This protein binds this small molecule.
Small molecule (SMILES): CC(=O)N[C@@H]1[C@@H](O)[C@H](O)[C@@H](CO)O[C@H]1O

Sequence of chain 1.A:
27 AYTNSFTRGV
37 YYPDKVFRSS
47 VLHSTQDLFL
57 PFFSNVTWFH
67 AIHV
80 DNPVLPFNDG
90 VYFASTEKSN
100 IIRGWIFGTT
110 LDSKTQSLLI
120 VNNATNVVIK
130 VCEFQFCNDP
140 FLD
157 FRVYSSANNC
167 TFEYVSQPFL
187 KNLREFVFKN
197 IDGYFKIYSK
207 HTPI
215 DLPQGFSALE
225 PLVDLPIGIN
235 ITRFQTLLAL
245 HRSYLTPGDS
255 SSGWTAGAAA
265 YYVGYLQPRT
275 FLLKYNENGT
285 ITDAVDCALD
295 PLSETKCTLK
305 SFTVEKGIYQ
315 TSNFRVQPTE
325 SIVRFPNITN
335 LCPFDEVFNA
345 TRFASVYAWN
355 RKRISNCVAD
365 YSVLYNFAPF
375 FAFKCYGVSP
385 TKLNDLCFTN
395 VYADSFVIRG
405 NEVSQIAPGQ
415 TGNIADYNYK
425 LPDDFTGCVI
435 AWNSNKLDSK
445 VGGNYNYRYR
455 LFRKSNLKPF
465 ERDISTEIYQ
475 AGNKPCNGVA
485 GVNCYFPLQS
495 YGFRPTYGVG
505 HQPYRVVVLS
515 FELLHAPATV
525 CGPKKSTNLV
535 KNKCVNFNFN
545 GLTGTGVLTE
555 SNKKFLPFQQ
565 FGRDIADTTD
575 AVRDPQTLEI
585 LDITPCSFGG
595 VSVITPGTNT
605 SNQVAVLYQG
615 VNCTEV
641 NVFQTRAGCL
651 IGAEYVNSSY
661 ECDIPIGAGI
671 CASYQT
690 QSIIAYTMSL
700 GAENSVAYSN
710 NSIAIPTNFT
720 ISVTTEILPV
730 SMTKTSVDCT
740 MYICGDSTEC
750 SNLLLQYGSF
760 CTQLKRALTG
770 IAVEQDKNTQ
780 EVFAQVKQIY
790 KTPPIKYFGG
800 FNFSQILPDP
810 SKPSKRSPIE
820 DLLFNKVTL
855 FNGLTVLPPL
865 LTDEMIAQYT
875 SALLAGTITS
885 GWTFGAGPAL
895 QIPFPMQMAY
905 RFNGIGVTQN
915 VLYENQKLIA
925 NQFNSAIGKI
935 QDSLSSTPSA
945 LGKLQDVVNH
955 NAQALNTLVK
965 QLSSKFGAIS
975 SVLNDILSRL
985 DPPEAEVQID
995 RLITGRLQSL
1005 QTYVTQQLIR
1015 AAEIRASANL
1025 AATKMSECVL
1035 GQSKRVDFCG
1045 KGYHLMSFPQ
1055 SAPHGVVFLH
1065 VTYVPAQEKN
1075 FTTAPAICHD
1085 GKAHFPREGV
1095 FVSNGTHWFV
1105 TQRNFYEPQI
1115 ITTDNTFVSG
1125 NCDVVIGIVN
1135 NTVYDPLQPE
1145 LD

Binding-site contacts:
Ligand atom C2 contacts residue ASN1134 of chain 1.A at 3.9 Å.
Ligand atom O5 contacts residue ASN1134 of chain 1.A at 4.2 Å.
Ligand atom O7 contacts residue ASN1134 of chain 1.A at 2.4 Å (h-bond).
Ligand atom C8 contacts residue ASN1134 of chain 1.A at 3.7 Å.
Ligand atom N2 contacts residue ASN1134 of chain 1.A at 3.7 Å.
Ligand atom C1 contacts residue ASN1134 of chain 1.A at 3.2 Å.
Ligand atom C7 contacts residue ASN1134 of chain 1.A at 3.0 Å.